Binding-site contacts:
Ligand atom O4 contacts residue TYR72 of chain 29.C at 4.0 Å.
Ligand atom O4 contacts residue GLY78 of chain 29.C at 3.4 Å.
Ligand atom C11 contacts residue ASP85 of chain 29.D at 4.0 Å.
Ligand atom C4 contacts residue GLY78 of chain 29.C at 3.5 Å.
Ligand atom C6 contacts residue TYR72 of chain 29.C at 3.7 Å (hydrophobic).
Ligand atom C3 contacts residue GLY78 of chain 29.C at 4.1 Å.
Ligand atom O3 contacts residue GLY78 of chain 29.C at 3.5 Å.
Ligand atom C7 contacts residue TYR72 of chain 29.C at 4.3 Å (hydrophobic).
Ligand atom C2 contacts residue GLY78 of chain 29.C at 4.0 Å.
Ligand atom O8 contacts residue TYR72 of chain 29.C at 4.0 Å.
Ligand atom O4 contacts residue ASN80 of chain 29.C at 4.4 Å.
Ligand atom O10 contacts residue ASN293 of chain 29.C at 4.5 Å.
Ligand atom O1B contacts residue ARG77 of chain 29.C at 3.1 Å (salt-bridge).
Ligand atom O4 contacts residue ILE79 of chain 29.C at 3.9 Å.
Ligand atom O4 contacts residue THR291 of chain 29.C at 3.9 Å.
Ligand atom O1A contacts residue GLY78 of chain 29.C at 3.1 Å (h-bond).
Ligand atom O1A contacts residue TYR72 of chain 29.C at 4.0 Å.
Ligand atom C8 contacts residue ARG77 of chain 29.C at 4.4 Å.
Ligand atom C3 contacts residue HIS298 of chain 29.C at 4.0 Å.
Ligand atom C1 contacts residue GLY78 of chain 29.C at 4.0 Å.
Ligand atom O1A contacts residue ARG77 of chain 29.C at 2.9 Å (salt-bridge).
Ligand atom C11 contacts residue TYR72 of chain 29.C at 4.2 Å (hydrophobic).
Ligand atom C1 contacts residue ARG77 of chain 29.C at 3.4 Å.
Ligand atom O4 contacts residue HIS298 of chain 29.C at 3.1 Å (h-bond).
Ligand atom C6 contacts residue ASN93 of chain 29.C at 3.9 Å.
Ligand atom C4 contacts residue TYR72 of chain 29.C at 3.5 Å (hydrophobic).
Ligand atom C10 contacts residue TYR72 of chain 29.C at 4.0 Å (hydrophobic).
Ligand atom C1 contacts residue TYR72 of chain 29.C at 4.3 Å (hydrophobic).
Ligand atom O8 contacts residue ARG77 of chain 29.C at 3.5 Å (salt-bridge).
Ligand atom O1B contacts residue TYR72 of chain 29.C at 4.2 Å.
Ligand atom C5 contacts residue TYR72 of chain 29.C at 3.5 Å (hydrophobic).
Ligand atom C4 contacts residue HIS298 of chain 29.C at 3.9 Å.
Ligand atom O1B contacts residue SER89 of chain 29.C at 4.4 Å.
Ligand atom C3 contacts residue ARG77 of chain 29.C at 4.3 Å.
Ligand atom O6 contacts residue ASN93 of chain 29.C at 4.3 Å.
Ligand atom N5 contacts residue TYR72 of chain 29.C at 2.9 Å (h-bond).
Ligand atom C3 contacts residue GLY78 of chain 29.C at 3.8 Å.

This protein binds this small molecule.
Small molecule (SMILES): CC(=O)N[C@@H]1[C@@H](O[C@@H]2O[C@H](CO)[C@H](O)[C@H](O[C@]3(C(=O)O)C[C@H](O)[C@@H](NC(C)=O)[C@H]([C@H](O)[C@H](O)CO)O3)[C@H]2O)[C@H](O)[C@@H](CO[C@]2(C(=O)O)C[C@H](O)[C@@H](NC(C)=O)[C@H]([C@H](O)[C@H](O)CO)O2)O[C@H]1O

Sequence of chain 29.D:
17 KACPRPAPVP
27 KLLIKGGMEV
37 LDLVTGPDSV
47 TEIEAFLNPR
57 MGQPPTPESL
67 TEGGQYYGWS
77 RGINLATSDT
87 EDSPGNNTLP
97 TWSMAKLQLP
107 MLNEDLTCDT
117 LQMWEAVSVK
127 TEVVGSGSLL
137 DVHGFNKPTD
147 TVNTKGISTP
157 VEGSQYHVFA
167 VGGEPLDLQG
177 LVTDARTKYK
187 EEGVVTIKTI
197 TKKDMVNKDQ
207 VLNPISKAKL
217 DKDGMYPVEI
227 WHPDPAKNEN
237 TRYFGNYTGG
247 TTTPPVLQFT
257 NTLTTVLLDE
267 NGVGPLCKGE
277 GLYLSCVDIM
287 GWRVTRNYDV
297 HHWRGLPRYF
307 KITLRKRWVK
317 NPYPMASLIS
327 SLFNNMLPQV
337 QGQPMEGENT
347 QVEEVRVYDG

Sequence of chain 29.C:
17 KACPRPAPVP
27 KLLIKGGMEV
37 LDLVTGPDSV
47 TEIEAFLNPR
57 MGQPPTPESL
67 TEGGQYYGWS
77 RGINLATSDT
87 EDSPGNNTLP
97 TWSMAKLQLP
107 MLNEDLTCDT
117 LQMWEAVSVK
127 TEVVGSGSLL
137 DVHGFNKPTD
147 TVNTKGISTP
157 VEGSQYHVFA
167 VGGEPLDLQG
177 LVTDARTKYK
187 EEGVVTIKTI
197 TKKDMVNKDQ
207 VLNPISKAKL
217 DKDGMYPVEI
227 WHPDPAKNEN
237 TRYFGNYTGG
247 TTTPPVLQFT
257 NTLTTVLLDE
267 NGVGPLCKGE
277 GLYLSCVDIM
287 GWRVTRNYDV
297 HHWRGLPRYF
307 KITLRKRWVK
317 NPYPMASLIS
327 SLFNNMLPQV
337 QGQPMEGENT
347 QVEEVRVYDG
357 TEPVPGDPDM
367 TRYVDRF